Binding-site contacts:
Ligand atom C22 contacts residue PHE180 of chain 1.A at 3.4 Å (hydrophobic).
Ligand atom C6 contacts residue HIS182 of chain 1.A at 3.7 Å.
Ligand atom C1 contacts residue HIS182 of chain 1.A at 3.9 Å.
Ligand atom C21 contacts residue VAL210 of chain 1.A at 3.7 Å (hydrophobic).
Ligand atom C16 contacts residue PHE180 of chain 1.A at 3.6 Å (hydrophobic).
Ligand atom C21 contacts residue VAL220 of chain 1.A at 3.9 Å (hydrophobic).
Ligand atom C7 contacts residue LEU72 of chain 1.A at 4.0 Å (hydrophobic).
Ligand atom C26 contacts residue ALA118 of chain 1.A at 3.8 Å (hydrophobic).
Ligand atom C6 contacts residue LEU72 of chain 1.A at 3.7 Å (hydrophobic).
Ligand atom C16 contacts residue PRO120 of chain 1.A at 4.0 Å (hydrophobic).
Ligand atom C4 contacts residue HIS182 of chain 1.A at 4.0 Å.
Ligand atom O1 contacts residue ASP79 of chain 1.A at 3.0 Å (salt-bridge).
Ligand atom C18 contacts residue ARG75 of chain 1.A at 3.7 Å.
Ligand atom C23 contacts residue LYS119 of chain 1.A at 3.9 Å.
Ligand atom C15 contacts residue MET57 of chain 1.A at 3.8 Å (hydrophobic).
Ligand atom C22 contacts residue VAL210 of chain 1.A at 3.9 Å (hydrophobic).
Ligand atom C9 contacts residue ASN208 of chain 1.A at 3.7 Å.
Ligand atom C28 contacts residue PHE180 of chain 1.A at 4.0 Å (hydrophobic).
Ligand atom C27 contacts residue PHE178 of chain 1.A at 3.9 Å (hydrophobic).
Ligand atom C21 contacts residue ARG116 of chain 1.A at 3.8 Å.
Ligand atom C1 contacts residue ASN208 of chain 1.A at 3.8 Å.
Ligand atom C28 contacts residue MET57 of chain 1.A at 4.0 Å (hydrophobic).
Ligand atom C19 contacts residue ARG75 of chain 1.A at 3.7 Å.
Ligand atom C5 contacts residue HIS182 of chain 1.A at 3.5 Å.
Ligand atom C27 contacts residue LEU62 of chain 1.A at 3.8 Å (hydrophobic).
Ligand atom C3 contacts residue HIS182 of chain 1.A at 3.9 Å.
Ligand atom C24 contacts residue PHE178 of chain 1.A at 4.0 Å (hydrophobic).
Ligand atom C23 contacts residue ALA118 of chain 1.A at 3.6 Å (hydrophobic).
Ligand atom C3 contacts residue LYS205 of chain 1.A at 4.0 Å.
Ligand atom C10 contacts residue HIS182 of chain 1.A at 4.0 Å.
Ligand atom C1 contacts residue TYR110 of chain 1.A at 3.9 Å (hydrophobic).
Ligand atom O1 contacts residue LYS205 of chain 1.A at 2.8 Å (salt-bridge).
Ligand atom C2 contacts residue TYR110 of chain 1.A at 3.7 Å (hydrophobic).
Ligand atom C11 contacts residue ASN208 of chain 1.A at 4.0 Å.
Ligand atom C20 contacts residue ALA118 of chain 1.A at 3.6 Å (hydrophobic).
Ligand atom C16 contacts residue MET57 of chain 1.A at 3.6 Å (hydrophobic).
Ligand atom C17 contacts residue PHE180 of chain 1.A at 3.8 Å (hydrophobic).
Ligand atom C26 contacts residue VAL117 of chain 1.A at 3.7 Å (hydrophobic).
Ligand atom C15 contacts residue PRO120 of chain 1.A at 4.0 Å (hydrophobic).
Ligand atom C28 contacts residue PHE178 of chain 1.A at 3.6 Å (hydrophobic).

A protein and the small-molecule ligand that binds it are described below.
Small molecule (SMILES): CC(C)[C@@H](C)/C=C/[C@@H](C)[C@H]1CC[C@H]2C3=CC=C4C[C@@H](O)CC[C@]4(C)[C@H]3CC[C@]12C

Sequence of chain 1.A:
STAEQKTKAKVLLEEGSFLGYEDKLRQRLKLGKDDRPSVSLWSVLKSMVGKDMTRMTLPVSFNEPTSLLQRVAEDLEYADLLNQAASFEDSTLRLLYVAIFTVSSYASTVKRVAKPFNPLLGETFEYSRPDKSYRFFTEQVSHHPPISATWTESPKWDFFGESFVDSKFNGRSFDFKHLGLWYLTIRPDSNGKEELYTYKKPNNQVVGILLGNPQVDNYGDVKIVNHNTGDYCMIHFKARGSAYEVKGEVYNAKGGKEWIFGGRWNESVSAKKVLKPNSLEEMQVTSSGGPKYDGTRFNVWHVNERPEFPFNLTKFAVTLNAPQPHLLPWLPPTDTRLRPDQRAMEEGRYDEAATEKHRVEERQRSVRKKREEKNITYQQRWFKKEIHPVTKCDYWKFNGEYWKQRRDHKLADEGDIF